Sequence of chain 1.A:
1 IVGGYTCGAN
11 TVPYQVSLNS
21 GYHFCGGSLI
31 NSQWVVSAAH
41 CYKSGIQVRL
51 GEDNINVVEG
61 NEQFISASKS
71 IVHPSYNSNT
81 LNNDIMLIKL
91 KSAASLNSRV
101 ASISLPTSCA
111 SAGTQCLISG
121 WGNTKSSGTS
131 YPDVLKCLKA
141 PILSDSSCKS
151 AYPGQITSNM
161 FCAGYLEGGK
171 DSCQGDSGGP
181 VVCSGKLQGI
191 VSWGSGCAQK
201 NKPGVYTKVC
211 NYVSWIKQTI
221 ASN

Binding-site contacts:
Ligand atom C31 contacts residue TRP193 of chain 1.A at 3.9 Å (hydrophobic).
Ligand atom C18 contacts residue LEU81 of chain 1.A at 3.6 Å (hydrophobic).
Ligand atom C29 contacts residue GLY194 of chain 1.A at 3.4 Å.
Ligand atom C21 contacts residue TRP193 of chain 1.A at 3.7 Å (hydrophobic).
Ligand atom C19 contacts residue ASN79 of chain 1.A at 3.5 Å.
Ligand atom N48 contacts residue GLY204 of chain 1.A at 3.3 Å.
Ligand atom C29 contacts residue GLY196 of chain 1.A at 3.7 Å.
Ligand atom C27 contacts residue CYS173 of chain 1.A at 3.8 Å (hydrophobic).
Ligand atom C31 contacts residue ASP171 of chain 1.A at 3.6 Å.
Ligand atom C26 contacts residue CYS173 of chain 1.A at 3.8 Å (hydrophobic).
Ligand atom N48 contacts residue ASP171 of chain 1.A at 2.8 Å (salt-bridge).
Ligand atom C2 contacts residue SER192 of chain 1.A at 3.7 Å.
Ligand atom C20 contacts residue TRP193 of chain 1.A at 3.6 Å (hydrophobic).
Ligand atom C28 contacts residue TRP193 of chain 1.A at 3.8 Å (hydrophobic).
Ligand atom C18 contacts residue THR80 of chain 1.A at 3.5 Å.
Ligand atom C17 contacts residue ASN79 of chain 1.A at 3.9 Å.
Ligand atom C27 contacts residue VAL191 of chain 1.A at 3.9 Å (hydrophobic).
Ligand atom N23 contacts residue SER192 of chain 1.A at 2.9 Å (h-bond).
Ligand atom C7 contacts residue SER192 of chain 1.A at 3.7 Å.
Ligand atom N1 contacts residue LEU81 of chain 1.A at 3.8 Å.
Ligand atom N48 contacts residue SER172 of chain 1.A at 2.9 Å (h-bond).
Ligand atom N48 contacts residue TRP193 of chain 1.A at 3.8 Å.
Ligand atom O32 contacts residue GLY194 of chain 1.A at 3.8 Å.
Ligand atom C18 contacts residue ASN79 of chain 1.A at 3.2 Å.
Ligand atom C31 contacts residue SER172 of chain 1.A at 3.2 Å.
Ligand atom C3 contacts residue HIS40 of chain 1.A at 3.5 Å.
Ligand atom O32 contacts residue TRP193 of chain 1.A at 3.2 Å.
Ligand atom C24 contacts residue SER177 of chain 1.A at 3.4 Å.
Ligand atom C30 contacts residue GLY194 of chain 1.A at 3.8 Å.
Ligand atom C28 contacts residue SER172 of chain 1.A at 3.9 Å.
Ligand atom N49 contacts residue ASP171 of chain 1.A at 2.8 Å (salt-bridge).
Ligand atom C27 contacts residue SER172 of chain 1.A at 3.7 Å.
Ligand atom C19 contacts residue THR80 of chain 1.A at 3.5 Å.
Ligand atom C29 contacts residue TRP193 of chain 1.A at 3.6 Å (hydrophobic).
Ligand atom C2 contacts residue LEU81 of chain 1.A at 3.7 Å (hydrophobic).
Ligand atom N49 contacts residue SER172 of chain 1.A at 3.3 Å (h-bond).
Ligand atom N23 contacts residue SER177 of chain 1.A at 3.8 Å.
Ligand atom C24 contacts residue SER192 of chain 1.A at 3.8 Å.
Ligand atom N49 contacts residue GLY196 of chain 1.A at 2.9 Å (h-bond).
Ligand atom N49 contacts residue CYS197 of chain 1.A at 3.7 Å.

The protein below binds the small molecule below.
Small molecule (SMILES): [H]/N=C(\N)c1ccc(CNC(=O)[C@@H]2CCCN2C(=O)CNC2CCCCC2)cc1